Binding-site contacts:
Ligand atom C6 contacts residue GLY98 of chain 1.B at 3.6 Å.
Ligand atom C5 contacts residue GLY98 of chain 1.B at 4.0 Å.
Ligand atom C1 contacts residue ILE102 of chain 1.B at 4.3 Å (hydrophobic).
Ligand atom O6 contacts residue THR83 of chain 1.B at 2.7 Å (h-bond).
Ligand atom C4 contacts residue ASN79 of chain 1.B at 4.2 Å.
Ligand atom C5 contacts residue ILE102 of chain 1.B at 4.3 Å (hydrophobic).
Ligand atom C5 contacts residue THR83 of chain 1.B at 3.8 Å.
Ligand atom N2 contacts residue ASN79 of chain 1.B at 3.0 Å (h-bond).
Ligand atom C5 contacts residue ASN79 of chain 1.B at 3.6 Å.
Ligand atom C6 contacts residue THR83 of chain 1.B at 3.5 Å.
Ligand atom O7 contacts residue ASN79 of chain 1.B at 4.2 Å.
Ligand atom C2 contacts residue ASN79 of chain 1.B at 2.5 Å.
Ligand atom O5 contacts residue ILE102 of chain 1.B at 3.5 Å.
Ligand atom O5 contacts residue GLY98 of chain 1.B at 3.3 Å (h-bond).
Ligand atom O6 contacts residue TYR101 of chain 1.B at 3.7 Å.
Ligand atom C7 contacts residue ASN79 of chain 1.B at 3.8 Å.
Ligand atom O6 contacts residue GLY98 of chain 1.B at 2.8 Å (h-bond).
Ligand atom O6 contacts residue ILE102 of chain 1.B at 4.1 Å.
Ligand atom C2 contacts residue ILE102 of chain 1.B at 4.3 Å (hydrophobic).
Ligand atom O5 contacts residue ASN79 of chain 1.B at 2.3 Å (h-bond).
Ligand atom C3 contacts residue ASN79 of chain 1.B at 3.8 Å.
Ligand atom O5 contacts residue GLY99 of chain 1.B at 4.1 Å.
Ligand atom C1 contacts residue ASN79 of chain 1.B at 1.5 Å.
Ligand atom C4 contacts residue ILE102 of chain 1.B at 4.3 Å (hydrophobic).
Ligand atom C1 contacts residue GLY98 of chain 1.B at 4.2 Å.
Ligand atom C6 contacts residue ILE102 of chain 1.B at 3.8 Å (hydrophobic).

Sequence of chain 1.B:
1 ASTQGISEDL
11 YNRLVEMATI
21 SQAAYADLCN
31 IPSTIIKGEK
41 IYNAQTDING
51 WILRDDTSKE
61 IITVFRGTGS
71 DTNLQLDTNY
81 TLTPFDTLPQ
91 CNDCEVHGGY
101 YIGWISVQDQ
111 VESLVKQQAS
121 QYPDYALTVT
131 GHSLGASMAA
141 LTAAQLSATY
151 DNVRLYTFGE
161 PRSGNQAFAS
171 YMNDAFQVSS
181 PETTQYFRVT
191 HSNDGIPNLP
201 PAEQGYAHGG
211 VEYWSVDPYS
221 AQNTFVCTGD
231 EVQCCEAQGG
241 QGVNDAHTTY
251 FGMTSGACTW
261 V

This small molecule binds to this protein.
Small molecule (SMILES): CC(=O)N[C@@H]1[C@@H](O)[C@H](O)[C@@H](CO)O[C@H]1O